Binding-site contacts:
Ligand atom NA contacts residue MET57 of chain 1.E at 3.3 Å (h-bond).
Ligand atom O2D contacts residue TYR35 of chain 1.E at 2.6 Å (h-bond).
Ligand atom CHB contacts residue MET57 of chain 1.F at 3.3 Å (hydrophobic).
Ligand atom CGA contacts residue TYR35 of chain 1.F at 3.2 Å (hydrophobic).
Ligand atom CGB contacts residue SER168 of chain 1.F at 3.5 Å.
Ligand atom NA contacts residue MET57 of chain 1.F at 2.9 Å (h-bond).
Ligand atom O2B contacts residue SER168 of chain 1.F at 2.6 Å (h-bond).
Ligand atom O2A contacts residue ARG20 of chain 1.E at 3.2 Å (salt-bridge).
Ligand atom C1B contacts residue MET57 of chain 1.F at 3.3 Å (hydrophobic).
Ligand atom O2D contacts residue MET31 of chain 1.E at 3.5 Å.
Ligand atom CMD contacts residue GLU61 of chain 1.F at 3.5 Å.
Ligand atom FE contacts residue MET57 of chain 1.E at 2.4 Å.
Ligand atom CGD contacts residue ARG20 of chain 1.F at 3.2 Å.
Ligand atom CMD contacts residue TYR35 of chain 1.E at 3.4 Å (hydrophobic).
Ligand atom C4A contacts residue MET57 of chain 1.F at 3.4 Å (hydrophobic).
Ligand atom NC contacts residue MET57 of chain 1.E at 2.7 Å (h-bond).
Ligand atom O2C contacts residue SER168 of chain 1.F at 2.8 Å.
Ligand atom NB contacts residue MET57 of chain 1.E at 2.8 Å (h-bond).
Ligand atom O1D contacts residue ARG20 of chain 1.F at 2.7 Å (salt-bridge).
Ligand atom C2A contacts residue ILE27 of chain 1.F at 3.5 Å (hydrophobic).
Ligand atom ND contacts residue MET57 of chain 1.E at 3.0 Å.
Ligand atom NC contacts residue MET57 of chain 1.F at 3.4 Å (h-bond).
Ligand atom CMD contacts residue MET31 of chain 1.E at 3.3 Å (hydrophobic).
Ligand atom O1A contacts residue ARG20 of chain 1.E at 3.1 Å (salt-bridge).
Ligand atom O1B contacts residue LYS50 of chain 1.F at 2.5 Å (salt-bridge).
Ligand atom O2D contacts residue ARG20 of chain 1.F at 3.0 Å (salt-bridge).
Ligand atom CHD contacts residue MET57 of chain 1.E at 3.5 Å (hydrophobic).
Ligand atom FE contacts residue MET57 of chain 1.F at 2.4 Å.
Ligand atom CGA contacts residue MET31 of chain 1.F at 3.3 Å (hydrophobic).
Ligand atom CBB contacts residue SER168 of chain 1.F at 3.4 Å.
Ligand atom C4B contacts residue MET57 of chain 1.E at 3.5 Å (hydrophobic).
Ligand atom O1A contacts residue TYR35 of chain 1.F at 2.3 Å (h-bond).
Ligand atom CGC contacts residue SER168 of chain 1.F at 3.3 Å.
Ligand atom O1C contacts residue SER168 of chain 1.F at 3.0 Å.
Ligand atom C1D contacts residue MET57 of chain 1.E at 3.3 Å (hydrophobic).
Ligand atom C1C contacts residue MET57 of chain 1.E at 3.5 Å (hydrophobic).
Ligand atom O2A contacts residue MET31 of chain 1.F at 3.0 Å.
Ligand atom NB contacts residue MET57 of chain 1.F at 3.1 Å (h-bond).
Ligand atom CBA contacts residue MET31 of chain 1.F at 3.4 Å (hydrophobic).
Ligand atom ND contacts residue MET57 of chain 1.F at 3.3 Å (h-bond).

Sequence of chain 1.F:
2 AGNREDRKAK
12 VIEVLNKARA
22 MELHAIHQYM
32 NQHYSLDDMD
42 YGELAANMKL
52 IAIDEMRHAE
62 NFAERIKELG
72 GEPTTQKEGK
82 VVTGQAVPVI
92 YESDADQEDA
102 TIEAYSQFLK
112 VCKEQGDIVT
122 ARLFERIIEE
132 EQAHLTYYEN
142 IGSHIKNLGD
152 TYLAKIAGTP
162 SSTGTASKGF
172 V

Sequence of chain 1.E:
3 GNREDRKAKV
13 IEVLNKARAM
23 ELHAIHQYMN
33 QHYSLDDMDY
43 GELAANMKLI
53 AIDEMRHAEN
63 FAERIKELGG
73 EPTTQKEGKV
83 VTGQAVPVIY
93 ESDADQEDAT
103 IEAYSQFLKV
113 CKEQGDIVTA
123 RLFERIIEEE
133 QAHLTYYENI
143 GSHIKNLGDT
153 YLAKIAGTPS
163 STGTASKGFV

The small molecule below binds the protein below.
Small molecule (SMILES): CC1=C(CCC(=O)O)C2=Cc3c(CCC(=O)O)c(C)c4n3[Fe@]35n6c(c(C)c(CCC(=O)O)c6=CC1=[N+]23)=CC1=[N+]5C(=C4)C(C)=C1CCC(=O)O